A protein and the small-molecule ligand that binds it are described below.
Small molecule (SMILES): CC(=O)N[C@H]1[C@H](O[C@H]2[C@H](O)[C@@H](NC(C)=O)CO[C@@H]2CO)O[C@H](CO)[C@@H](O)[C@@H]1O

Sequence of chain 1.C:
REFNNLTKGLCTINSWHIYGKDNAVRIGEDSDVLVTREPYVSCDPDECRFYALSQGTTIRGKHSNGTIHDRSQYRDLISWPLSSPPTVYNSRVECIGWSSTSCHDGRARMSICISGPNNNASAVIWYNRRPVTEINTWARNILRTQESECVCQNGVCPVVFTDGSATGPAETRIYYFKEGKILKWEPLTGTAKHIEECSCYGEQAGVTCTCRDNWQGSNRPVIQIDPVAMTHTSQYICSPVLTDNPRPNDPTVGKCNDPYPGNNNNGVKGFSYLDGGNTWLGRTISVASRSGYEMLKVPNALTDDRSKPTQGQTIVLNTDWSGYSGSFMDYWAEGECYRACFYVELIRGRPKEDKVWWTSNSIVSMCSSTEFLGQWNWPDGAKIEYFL

Binding-site contacts:
Ligand atom O5 contacts residue TRP357 of chain 1.C at 4.4 Å.
Ligand atom C8 contacts residue TRP357 of chain 1.C at 3.6 Å (hydrophobic).
Ligand atom C1 contacts residue TRP357 of chain 1.C at 3.8 Å (hydrophobic).
Ligand atom C2 contacts residue TRP357 of chain 1.C at 4.0 Å (hydrophobic).
Ligand atom O5 contacts residue ASN65 of chain 1.C at 2.3 Å (h-bond).
Ligand atom C3 contacts residue TRP357 of chain 1.C at 3.6 Å (hydrophobic).
Ligand atom C2 contacts residue ASN65 of chain 1.C at 2.6 Å.
Ligand atom O7 contacts residue ASN65 of chain 1.C at 4.2 Å.
Ligand atom C4 contacts residue ASN65 of chain 1.C at 4.4 Å.
Ligand atom N2 contacts residue TRP357 of chain 1.C at 3.3 Å (h-bond).
Ligand atom C4 contacts residue TRP357 of chain 1.C at 4.4 Å (hydrophobic).
Ligand atom N2 contacts residue ASN65 of chain 1.C at 3.0 Å (h-bond).
Ligand atom C3 contacts residue ASN65 of chain 1.C at 4.0 Å.
Ligand atom C5 contacts residue TRP357 of chain 1.C at 4.0 Å (hydrophobic).
Ligand atom C1 contacts residue ASN65 of chain 1.C at 1.4 Å.
Ligand atom O3 contacts residue TRP357 of chain 1.C at 4.0 Å.
Ligand atom C7 contacts residue TRP357 of chain 1.C at 4.0 Å (hydrophobic).
Ligand atom O4 contacts residue TRP357 of chain 1.C at 4.5 Å.
Ligand atom C5 contacts residue ASN65 of chain 1.C at 3.6 Å.
Ligand atom C7 contacts residue ASN65 of chain 1.C at 3.9 Å.